Sequence of chain 1.A:
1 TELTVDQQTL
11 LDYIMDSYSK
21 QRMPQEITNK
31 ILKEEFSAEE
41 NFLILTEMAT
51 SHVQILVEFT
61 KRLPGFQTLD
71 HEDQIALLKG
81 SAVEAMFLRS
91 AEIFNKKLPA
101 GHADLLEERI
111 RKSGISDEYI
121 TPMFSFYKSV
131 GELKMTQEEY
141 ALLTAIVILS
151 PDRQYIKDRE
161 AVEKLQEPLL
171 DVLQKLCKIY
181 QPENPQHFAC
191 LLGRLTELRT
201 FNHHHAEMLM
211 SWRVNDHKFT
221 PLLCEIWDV

The small molecule below binds the protein below.
Small molecule (SMILES): CC(C)C[C@H](NC(=O)[C@H](C)NC(=O)[C@H](CC(N)=O)NC(=O)[C@@H](N)CCC(=O)O)C(=O)N[C@@H](CC(C)C)C(=O)N[C@@H](CCCN=C(N)N)C(=O)N[C@@H](Cc1ccc(O)cc1)C(=O)N[C@@H](CC(C)C)C(=O)N[C@@H](CC(C)C)C(=O)N[C@@H](CC(=O)O)C(=O)N[C@@H](CCCCN)C(=O)N[C@@H](C)C(=O)O

Binding-site contacts:
Ligand atom CB contacts residue GLU58 of chain 1.A at 3.2 Å.
Ligand atom CA contacts residue GLU225 of chain 1.A at 2.9 Å.
Ligand atom CD2 contacts residue HIS71 of chain 1.A at 3.1 Å.
Ligand atom CA contacts residue GLU225 of chain 1.A at 3.8 Å.
Ligand atom CB contacts residue LEU222 of chain 1.A at 3.9 Å (hydrophobic).
Ligand atom CD1 contacts residue LEU78 of chain 1.A at 4.0 Å (hydrophobic).
Ligand atom CB contacts residue GLU225 of chain 1.A at 4.2 Å.
Ligand atom CD1 contacts residue GLN54 of chain 1.A at 4.2 Å.
Ligand atom CB contacts residue GLU225 of chain 1.A at 3.4 Å.
Ligand atom CD1 contacts residue GLU225 of chain 1.A at 4.1 Å.
Ligand atom CG contacts residue HIS71 of chain 1.A at 4.0 Å.
Ligand atom C contacts residue GLU225 of chain 1.A at 3.9 Å.
Ligand atom N contacts residue GLU225 of chain 1.A at 4.0 Å.
Ligand atom CG contacts residue GLU225 of chain 1.A at 3.7 Å.
Ligand atom ND2 contacts residue LYS79 of chain 1.A at 3.1 Å.
Ligand atom CB contacts residue GLU225 of chain 1.A at 3.5 Å.
Ligand atom OD2 contacts residue HIS71 of chain 1.A at 4.0 Å.
Ligand atom CA contacts residue GLU225 of chain 1.A at 3.8 Å.
Ligand atom CD1 contacts residue PRO221 of chain 1.A at 3.0 Å (hydrophobic).
Ligand atom CD1 contacts residue GLN74 of chain 1.A at 4.0 Å.
Ligand atom CD2 contacts residue LEU78 of chain 1.A at 4.1 Å (hydrophobic).
Ligand atom N contacts residue GLU225 of chain 1.A at 3.0 Å (salt-bridge).
Ligand atom N contacts residue GLU225 of chain 1.A at 2.9 Å (salt-bridge).
Ligand atom CD2 contacts residue GLN74 of chain 1.A at 4.0 Å.
Ligand atom C contacts residue GLU225 of chain 1.A at 2.9 Å.
Ligand atom O contacts residue GLU225 of chain 1.A at 3.1 Å (salt-bridge).
Ligand atom CD2 contacts residue LYS79 of chain 1.A at 4.1 Å.
Ligand atom CG contacts residue GLU225 of chain 1.A at 3.8 Å.
Ligand atom C contacts residue GLU225 of chain 1.A at 3.8 Å.
Ligand atom CG contacts residue HIS71 of chain 1.A at 3.9 Å.
Ligand atom O contacts residue VAL57 of chain 1.A at 4.0 Å.
Ligand atom CD2 contacts residue ILE75 of chain 1.A at 3.4 Å (hydrophobic).
Ligand atom O contacts residue GLU58 of chain 1.A at 3.9 Å.
Ligand atom ND2 contacts residue GLU225 of chain 1.A at 3.0 Å (salt-bridge).
Ligand atom CA contacts residue ILE75 of chain 1.A at 4.1 Å (hydrophobic).
Ligand atom OD1 contacts residue HIS71 of chain 1.A at 3.1 Å.
Ligand atom CD1 contacts residue LEU222 of chain 1.A at 3.4 Å (hydrophobic).
Ligand atom CG contacts residue LYS79 of chain 1.A at 3.5 Å.
Ligand atom CD1 contacts residue VAL57 of chain 1.A at 4.1 Å (hydrophobic).
Ligand atom OD1 contacts residue LYS79 of chain 1.A at 2.6 Å (salt-bridge).